Sequence of chain 16.A:
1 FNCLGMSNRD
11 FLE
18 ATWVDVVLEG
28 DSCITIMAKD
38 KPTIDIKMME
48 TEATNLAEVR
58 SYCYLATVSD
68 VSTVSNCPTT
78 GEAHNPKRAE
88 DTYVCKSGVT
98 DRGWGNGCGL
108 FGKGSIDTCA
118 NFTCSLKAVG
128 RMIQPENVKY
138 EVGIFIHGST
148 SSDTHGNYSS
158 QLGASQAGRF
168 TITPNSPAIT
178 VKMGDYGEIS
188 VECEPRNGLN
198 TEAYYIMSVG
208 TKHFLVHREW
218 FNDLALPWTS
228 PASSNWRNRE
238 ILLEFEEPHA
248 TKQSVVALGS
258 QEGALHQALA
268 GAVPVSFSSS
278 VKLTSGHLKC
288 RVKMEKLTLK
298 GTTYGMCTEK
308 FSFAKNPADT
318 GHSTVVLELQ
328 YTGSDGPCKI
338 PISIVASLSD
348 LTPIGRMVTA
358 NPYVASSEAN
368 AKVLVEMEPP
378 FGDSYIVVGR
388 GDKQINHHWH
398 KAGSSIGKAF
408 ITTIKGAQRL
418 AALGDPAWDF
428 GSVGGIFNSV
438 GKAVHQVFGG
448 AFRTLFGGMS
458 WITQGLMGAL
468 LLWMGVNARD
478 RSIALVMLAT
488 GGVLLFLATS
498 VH

Binding-site contacts:
Ligand atom C3 contacts residue ASN118 of chain 16.A at 3.8 Å.
Ligand atom C1 contacts residue ASN118 of chain 16.A at 1.4 Å.
Ligand atom O5 contacts residue PHE119 of chain 16.A at 3.9 Å.
Ligand atom C1 contacts residue THR89 of chain 16.A at 4.2 Å.
Ligand atom O6 contacts residue ASN118 of chain 16.A at 4.2 Å.
Ligand atom C5 contacts residue ASN118 of chain 16.A at 3.6 Å.
Ligand atom C4 contacts residue ASN118 of chain 16.A at 4.2 Å.
Ligand atom C7 contacts residue ASN118 of chain 16.A at 3.8 Å.
Ligand atom C8 contacts residue ASP67 of chain 16.A at 3.7 Å.
Ligand atom O5 contacts residue ASN118 of chain 16.A at 2.4 Å (h-bond).
Ligand atom C5 contacts residue THR120 of chain 16.A at 4.2 Å.
Ligand atom C1 contacts residue SER66 of chain 16.A at 4.5 Å.
Ligand atom O6 contacts residue THR120 of chain 16.A at 3.6 Å (h-bond).
Ligand atom O5 contacts residue THR120 of chain 16.A at 3.4 Å (h-bond).
Ligand atom O6 contacts residue THR89 of chain 16.A at 3.9 Å.
Ligand atom C6 contacts residue PHE119 of chain 16.A at 4.0 Å (hydrophobic).
Ligand atom C2 contacts residue ASN118 of chain 16.A at 2.5 Å.
Ligand atom C8 contacts residue SER66 of chain 16.A at 3.6 Å.
Ligand atom N2 contacts residue TYR90 of chain 16.A at 4.4 Å.
Ligand atom N2 contacts residue ASN118 of chain 16.A at 2.9 Å (h-bond).
Ligand atom O6 contacts residue PHE119 of chain 16.A at 2.8 Å (h-bond).
Ligand atom O5 contacts residue THR89 of chain 16.A at 4.5 Å.
Ligand atom C6 contacts residue THR120 of chain 16.A at 3.8 Å.
Ligand atom C8 contacts residue ASN118 of chain 16.A at 3.7 Å.

A protein and the small-molecule ligand that binds it are described below.
Small molecule (SMILES): CC(=O)N[C@@H]1[C@@H](O)[C@H](O)[C@@H](CO)O[C@H]1O